Sequence of chain 1.C:
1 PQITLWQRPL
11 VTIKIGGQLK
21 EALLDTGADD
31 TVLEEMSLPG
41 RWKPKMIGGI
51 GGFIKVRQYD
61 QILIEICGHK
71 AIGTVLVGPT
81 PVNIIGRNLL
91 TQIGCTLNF

Sequence of chain 1.D:
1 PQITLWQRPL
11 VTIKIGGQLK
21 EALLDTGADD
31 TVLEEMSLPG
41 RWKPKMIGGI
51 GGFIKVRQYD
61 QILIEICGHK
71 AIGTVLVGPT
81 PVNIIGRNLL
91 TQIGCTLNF

Binding-site contacts:
Ligand atom N28 contacts residue GLY27 of chain 1.C at 2.7 Å (h-bond).
Ligand atom C11 contacts residue ASP25 of chain 1.C at 3.3 Å.
Ligand atom O35 contacts residue GLY48 of chain 1.C at 3.5 Å (h-bond).
Ligand atom C51 contacts residue ARG8 of chain 1.C at 2.9 Å.
Ligand atom N4 contacts residue GLY27 of chain 1.D at 3.3 Å (h-bond).
Ligand atom C8 contacts residue ASP25 of chain 1.D at 3.3 Å.
Ligand atom C12 contacts residue ALA28 of chain 1.D at 3.2 Å (hydrophobic).
Ligand atom C40 contacts residue ALA28 of chain 1.C at 3.6 Å (hydrophobic).
Ligand atom O27 contacts residue ALA28 of chain 1.D at 2.9 Å.
Ligand atom C6 contacts residue ASP25 of chain 1.C at 3.3 Å.
Ligand atom C36 contacts residue ASP29 of chain 1.C at 3.2 Å.
Ligand atom C51 contacts residue ASP29 of chain 1.D at 3.2 Å.
Ligand atom C49 contacts residue ARG8 of chain 1.C at 2.9 Å.
Ligand atom C11 contacts residue ILE84 of chain 1.C at 3.6 Å (hydrophobic).
Ligand atom C25 contacts residue ASP29 of chain 1.D at 3.4 Å.
Ligand atom C36 contacts residue ARG8 of chain 1.D at 3.3 Å.
Ligand atom C6 contacts residue ASP25 of chain 1.D at 3.5 Å.
Ligand atom C24 contacts residue ASP29 of chain 1.D at 2.7 Å.
Ligand atom O54 contacts residue ASP25 of chain 1.D at 2.5 Å (salt-bridge).
Ligand atom C58 contacts residue ARG8 of chain 1.D at 3.5 Å.
Ligand atom O10 contacts residue GLY49 of chain 1.D at 3.4 Å.
Ligand atom O27 contacts residue ASP29 of chain 1.D at 2.6 Å (salt-bridge).
Ligand atom O54 contacts residue GLY27 of chain 1.D at 3.5 Å.
Ligand atom C8 contacts residue GLY27 of chain 1.C at 3.1 Å.
Ligand atom C50 contacts residue ARG8 of chain 1.C at 3.0 Å.
Ligand atom O31 contacts residue GLY49 of chain 1.C at 3.1 Å.
Ligand atom C7 contacts residue ASP25 of chain 1.D at 3.0 Å.
Ligand atom N47 contacts residue ARG8 of chain 1.C at 3.1 Å (salt-bridge).
Ligand atom C14 contacts residue GLY27 of chain 1.D at 3.6 Å.
Ligand atom C23 contacts residue GLY48 of chain 1.D at 3.2 Å.
Ligand atom N33 contacts residue GLY48 of chain 1.C at 3.1 Å (h-bond).
Ligand atom C25 contacts residue ARG8 of chain 1.C at 3.1 Å.
Ligand atom C48 contacts residue ARG8 of chain 1.C at 2.9 Å.
Ligand atom C24 contacts residue ARG8 of chain 1.C at 3.5 Å.
Ligand atom O27 contacts residue GLY27 of chain 1.D at 3.1 Å (h-bond).
Ligand atom C18 contacts residue ILE84 of chain 1.C at 3.6 Å (hydrophobic).
Ligand atom O41 contacts residue ASP29 of chain 1.C at 3.1 Å (salt-bridge).
Ligand atom O54 contacts residue ASP25 of chain 1.C at 2.8 Å (salt-bridge).
Ligand atom C42 contacts residue GLY27 of chain 1.C at 3.2 Å.
Ligand atom C57 contacts residue ARG8 of chain 1.D at 3.5 Å.

The protein below binds the small molecule below.
Small molecule (SMILES): COC(=O)N[C@H](C(=O)N[C@H](Cc1ccc(-c2ccccn2)cc1)C[C@H](O)[C@H](Cc1ccccc1)NC(=O)[C@@H](n1ccn(Cc2cccc(C)n2)c1=O)C(C)(C)C)C(C)(C)C